Sequence of chain 2.C:
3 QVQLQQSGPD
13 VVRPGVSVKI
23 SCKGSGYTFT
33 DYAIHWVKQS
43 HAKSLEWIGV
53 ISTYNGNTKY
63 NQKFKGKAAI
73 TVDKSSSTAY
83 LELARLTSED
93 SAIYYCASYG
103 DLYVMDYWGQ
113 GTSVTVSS

Binding-site contacts:
Ligand atom O7 contacts residue GLU20 of chain 2.A at 2.8 Å (salt-bridge).
Ligand atom C7 contacts residue GLU20 of chain 2.A at 4.0 Å.
Ligand atom C5 contacts residue ASN21 of chain 2.A at 3.7 Å.
Ligand atom N2 contacts residue SER77 of chain 2.C at 4.1 Å.
Ligand atom O5 contacts residue ASN21 of chain 2.A at 2.4 Å (h-bond).
Ligand atom O5 contacts residue GLU20 of chain 2.A at 4.0 Å.
Ligand atom O7 contacts residue ASN21 of chain 2.A at 3.7 Å.
Ligand atom C1 contacts residue GLU20 of chain 2.A at 3.9 Å.
Ligand atom C7 contacts residue ASN21 of chain 2.A at 3.5 Å.
Ligand atom O6 contacts residue GLU20 of chain 2.A at 4.2 Å.
Ligand atom O6 contacts residue ASN21 of chain 2.A at 4.3 Å.
Ligand atom O3 contacts residue SER77 of chain 2.C at 3.2 Å.
Ligand atom N2 contacts residue ASN21 of chain 2.A at 2.9 Å (h-bond).
Ligand atom C3 contacts residue ASN21 of chain 2.A at 3.8 Å.
Ligand atom C1 contacts residue ASN21 of chain 2.A at 1.4 Å.
Ligand atom C4 contacts residue ASN21 of chain 2.A at 4.2 Å.
Ligand atom C8 contacts residue ARG18 of chain 2.A at 4.4 Å.
Ligand atom C5 contacts residue GLU20 of chain 2.A at 3.8 Å.
Ligand atom C3 contacts residue SER77 of chain 2.C at 4.4 Å.
Ligand atom C2 contacts residue ASN21 of chain 2.A at 2.5 Å.

The protein below binds the small molecule below.
Small molecule (SMILES): CC(=O)N[C@@H]1[C@@H](O)[C@H](O)[C@@H](CO)O[C@H]1O

Sequence of chain 2.A:
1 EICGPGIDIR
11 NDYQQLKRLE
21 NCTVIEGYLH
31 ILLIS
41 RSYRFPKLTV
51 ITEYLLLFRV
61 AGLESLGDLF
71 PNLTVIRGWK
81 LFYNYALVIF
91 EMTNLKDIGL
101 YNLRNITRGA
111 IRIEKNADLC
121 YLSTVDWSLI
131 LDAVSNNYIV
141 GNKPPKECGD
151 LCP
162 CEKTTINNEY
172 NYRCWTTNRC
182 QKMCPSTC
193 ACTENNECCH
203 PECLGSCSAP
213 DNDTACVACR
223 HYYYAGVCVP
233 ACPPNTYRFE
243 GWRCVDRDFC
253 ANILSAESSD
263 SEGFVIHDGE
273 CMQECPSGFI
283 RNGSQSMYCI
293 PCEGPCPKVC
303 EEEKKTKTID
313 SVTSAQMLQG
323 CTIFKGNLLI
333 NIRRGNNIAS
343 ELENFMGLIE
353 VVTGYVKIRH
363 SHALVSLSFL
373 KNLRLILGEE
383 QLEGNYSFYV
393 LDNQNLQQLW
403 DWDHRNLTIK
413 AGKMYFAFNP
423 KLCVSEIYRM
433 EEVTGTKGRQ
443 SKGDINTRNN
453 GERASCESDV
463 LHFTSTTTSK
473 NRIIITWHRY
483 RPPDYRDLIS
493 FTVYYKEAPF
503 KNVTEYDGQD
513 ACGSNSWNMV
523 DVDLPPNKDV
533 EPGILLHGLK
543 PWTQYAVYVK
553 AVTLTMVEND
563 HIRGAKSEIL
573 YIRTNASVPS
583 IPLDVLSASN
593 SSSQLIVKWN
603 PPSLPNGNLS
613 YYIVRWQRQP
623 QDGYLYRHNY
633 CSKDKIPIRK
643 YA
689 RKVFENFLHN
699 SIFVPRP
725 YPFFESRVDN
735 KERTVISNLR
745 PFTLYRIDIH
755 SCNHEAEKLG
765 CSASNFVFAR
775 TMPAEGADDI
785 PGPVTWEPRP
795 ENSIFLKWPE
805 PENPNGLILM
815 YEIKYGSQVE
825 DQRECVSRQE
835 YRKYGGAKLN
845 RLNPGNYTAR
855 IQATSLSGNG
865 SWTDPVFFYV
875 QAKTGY